Binding-site contacts:
Ligand atom N1 contacts residue GLN117 of chain 1.A at 3.0 Å (h-bond).
Ligand atom O9 contacts residue TYR218 of chain 1.A at 2.9 Å.
Ligand atom C7 contacts residue TYR218 of chain 1.A at 3.6 Å (hydrophobic).
Ligand atom O11 contacts residue VAL208 of chain 1.A at 4.2 Å.
Ligand atom O11 contacts residue GLY317 of chain 1.A at 2.8 Å (h-bond).
Ligand atom C6 contacts residue VAL208 of chain 1.A at 4.1 Å (hydrophobic).
Ligand atom C4 contacts residue GLY317 of chain 1.A at 3.6 Å.
Ligand atom C6 contacts residue TYR218 of chain 1.A at 4.0 Å (hydrophobic).
Ligand atom O10 contacts residue SER209 of chain 1.A at 3.0 Å (h-bond).
Ligand atom C5 contacts residue GLY317 of chain 1.A at 4.3 Å.
Ligand atom C7 contacts residue GLN117 of chain 1.A at 4.5 Å.
Ligand atom C8 contacts residue GLY317 of chain 1.A at 3.9 Å.
Ligand atom C2 contacts residue GLN117 of chain 1.A at 3.9 Å.
Ligand atom C8 contacts residue SER209 of chain 1.A at 3.9 Å.
Ligand atom C4 contacts residue ALA315 of chain 1.A at 4.5 Å (hydrophobic).
Ligand atom O11 contacts residue THR316 of chain 1.A at 3.9 Å.
Ligand atom C3 contacts residue THR316 of chain 1.A at 4.1 Å.
Ligand atom C3 contacts residue ALA315 of chain 1.A at 4.0 Å (hydrophobic).
Ligand atom O10 contacts residue HIS207 of chain 1.A at 4.5 Å.
Ligand atom C2 contacts residue TYR218 of chain 1.A at 4.2 Å (hydrophobic).
Ligand atom C5 contacts residue VAL208 of chain 1.A at 4.0 Å (hydrophobic).
Ligand atom N1 contacts residue TYR218 of chain 1.A at 3.9 Å.
Ligand atom C8 contacts residue VAL208 of chain 1.A at 3.9 Å (hydrophobic).
Ligand atom N1 contacts residue ASN149 of chain 1.A at 3.4 Å (h-bond).
Ligand atom C4 contacts residue THR316 of chain 1.A at 3.6 Å.
Ligand atom O10 contacts residue VAL208 of chain 1.A at 3.8 Å.
Ligand atom O9 contacts residue GLN117 of chain 1.A at 3.8 Å.

The small molecule below binds the protein below.
Small molecule (SMILES): Nc1ccc(C(=O)O)cc1O

Sequence of chain 1.A:
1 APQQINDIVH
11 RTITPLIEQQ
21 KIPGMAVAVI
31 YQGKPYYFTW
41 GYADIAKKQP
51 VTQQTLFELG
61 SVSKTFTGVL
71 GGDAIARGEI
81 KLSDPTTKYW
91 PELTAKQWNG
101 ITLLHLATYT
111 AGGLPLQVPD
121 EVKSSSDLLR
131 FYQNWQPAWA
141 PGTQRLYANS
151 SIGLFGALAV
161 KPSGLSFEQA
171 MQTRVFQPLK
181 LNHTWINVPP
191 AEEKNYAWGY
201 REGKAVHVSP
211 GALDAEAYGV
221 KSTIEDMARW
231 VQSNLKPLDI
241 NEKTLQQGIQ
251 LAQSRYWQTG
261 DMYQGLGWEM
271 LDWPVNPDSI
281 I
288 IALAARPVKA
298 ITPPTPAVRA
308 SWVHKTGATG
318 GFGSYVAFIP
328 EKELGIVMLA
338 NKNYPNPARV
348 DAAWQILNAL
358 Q